Binding-site contacts:
Ligand atom O2 contacts residue PHE236 of chain 38.C at 3.4 Å (h-bond).
Ligand atom C15 contacts residue TYR66 of chain 38.A at 3.4 Å (hydrophobic).
Ligand atom O2 contacts residue THR235 of chain 38.C at 3.0 Å.
Ligand atom S1 contacts residue GLN233 of chain 38.C at 3.7 Å.
Ligand atom C1 contacts residue GLN153 of chain 27.A at 3.4 Å.
Ligand atom C20 contacts residue ARG212 of chain 27.A at 3.4 Å.
Ligand atom C9 contacts residue ASP234 of chain 38.C at 3.6 Å.
Ligand atom O1 contacts residue GLN233 of chain 38.C at 3.5 Å (h-bond).
Ligand atom C13 contacts residue TYR66 of chain 38.A at 3.4 Å (hydrophobic).
Ligand atom N1 contacts residue GLN233 of chain 38.C at 3.3 Å (h-bond).
Ligand atom C4 contacts residue ASN148 of chain 27.A at 3.3 Å.
Ligand atom C5 contacts residue GLN153 of chain 27.A at 3.2 Å.
Ligand atom C16 contacts residue PHE236 of chain 38.C at 3.7 Å (hydrophobic).
Ligand atom C3 contacts residue ASN148 of chain 27.A at 3.5 Å.
Ligand atom O2 contacts residue ASP234 of chain 38.C at 3.7 Å.
Ligand atom O5 contacts residue ARG227 of chain 38.A at 3.5 Å (salt-bridge).
Ligand atom C8 contacts residue ASP234 of chain 38.C at 3.3 Å.
Ligand atom C4 contacts residue ASP149 of chain 27.A at 3.5 Å.
Ligand atom C2 contacts residue TYR66 of chain 38.A at 3.8 Å (hydrophobic).
Ligand atom O2 contacts residue GLN233 of chain 38.C at 3.0 Å.
Ligand atom C16 contacts residue THR235 of chain 38.C at 3.8 Å.
Ligand atom C14 contacts residue TYR66 of chain 38.A at 3.4 Å (hydrophobic).
Ligand atom O4 contacts residue ARG212 of chain 27.A at 2.8 Å (salt-bridge).
Ligand atom O5 contacts residue ARG212 of chain 27.A at 3.3 Å (salt-bridge).
Ligand atom C8 contacts residue ASN148 of chain 27.A at 3.3 Å.
Ligand atom C7 contacts residue THR235 of chain 38.C at 3.8 Å.
Ligand atom O1 contacts residue TYR150 of chain 27.A at 3.0 Å (h-bond).
Ligand atom O5 contacts residue TYR229 of chain 38.A at 3.8 Å.
Ligand atom O5 contacts residue TRP152 of chain 27.A at 3.4 Å (h-bond).
Ligand atom O1 contacts residue ASP149 of chain 27.A at 3.6 Å.
Ligand atom C6 contacts residue GLN153 of chain 27.A at 3.2 Å.
Ligand atom C6 contacts residue PHE236 of chain 38.C at 3.5 Å (hydrophobic).
Ligand atom C10 contacts residue ASP234 of chain 38.C at 3.8 Å.
Ligand atom O4 contacts residue ARG227 of chain 38.A at 3.3 Å (salt-bridge).
Ligand atom C9 contacts residue ASN148 of chain 27.A at 3.7 Å.
Ligand atom C10 contacts residue ASN148 of chain 27.A at 3.7 Å.
Ligand atom C3 contacts residue ASP149 of chain 27.A at 3.5 Å.
Ligand atom N1 contacts residue GLN153 of chain 27.A at 2.7 Å (h-bond).
Ligand atom C20 contacts residue ARG227 of chain 38.A at 3.6 Å.
Ligand atom N1 contacts residue PHE236 of chain 38.C at 3.6 Å.

The small molecule below binds the protein below.
Small molecule (SMILES): CCCOc1ccc2cc(S(=O)(=O)Nc3ccc(C(=O)O)cc3)ccc2c1

Sequence of chain 27.A:
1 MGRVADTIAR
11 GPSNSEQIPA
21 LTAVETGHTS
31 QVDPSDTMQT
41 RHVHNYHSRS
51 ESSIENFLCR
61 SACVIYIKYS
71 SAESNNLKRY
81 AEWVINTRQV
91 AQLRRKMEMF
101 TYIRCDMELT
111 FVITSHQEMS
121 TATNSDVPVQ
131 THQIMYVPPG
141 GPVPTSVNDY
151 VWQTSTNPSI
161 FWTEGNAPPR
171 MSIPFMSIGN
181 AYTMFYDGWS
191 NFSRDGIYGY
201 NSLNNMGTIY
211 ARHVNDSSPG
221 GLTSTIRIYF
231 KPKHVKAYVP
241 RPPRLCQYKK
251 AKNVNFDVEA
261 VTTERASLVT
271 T

Sequence of chain 38.A:
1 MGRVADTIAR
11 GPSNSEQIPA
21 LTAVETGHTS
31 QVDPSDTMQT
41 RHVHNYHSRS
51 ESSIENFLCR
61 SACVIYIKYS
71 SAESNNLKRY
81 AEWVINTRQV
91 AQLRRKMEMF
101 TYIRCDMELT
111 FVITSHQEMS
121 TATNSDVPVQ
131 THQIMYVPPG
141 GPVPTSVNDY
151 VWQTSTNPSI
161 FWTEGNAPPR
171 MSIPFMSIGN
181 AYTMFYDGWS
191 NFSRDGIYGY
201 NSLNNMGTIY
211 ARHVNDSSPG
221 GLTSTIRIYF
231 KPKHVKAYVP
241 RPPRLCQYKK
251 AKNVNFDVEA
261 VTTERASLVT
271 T

Sequence of chain 38.C:
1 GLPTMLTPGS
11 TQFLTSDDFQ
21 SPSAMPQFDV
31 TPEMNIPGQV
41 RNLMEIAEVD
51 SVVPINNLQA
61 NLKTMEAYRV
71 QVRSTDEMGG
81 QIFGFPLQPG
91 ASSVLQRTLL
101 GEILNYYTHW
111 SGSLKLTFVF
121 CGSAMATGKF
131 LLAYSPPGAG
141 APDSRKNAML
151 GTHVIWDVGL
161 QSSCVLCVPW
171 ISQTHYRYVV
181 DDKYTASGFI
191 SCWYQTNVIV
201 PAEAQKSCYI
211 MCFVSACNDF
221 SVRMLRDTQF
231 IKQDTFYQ